Sequence of chain 1.D:
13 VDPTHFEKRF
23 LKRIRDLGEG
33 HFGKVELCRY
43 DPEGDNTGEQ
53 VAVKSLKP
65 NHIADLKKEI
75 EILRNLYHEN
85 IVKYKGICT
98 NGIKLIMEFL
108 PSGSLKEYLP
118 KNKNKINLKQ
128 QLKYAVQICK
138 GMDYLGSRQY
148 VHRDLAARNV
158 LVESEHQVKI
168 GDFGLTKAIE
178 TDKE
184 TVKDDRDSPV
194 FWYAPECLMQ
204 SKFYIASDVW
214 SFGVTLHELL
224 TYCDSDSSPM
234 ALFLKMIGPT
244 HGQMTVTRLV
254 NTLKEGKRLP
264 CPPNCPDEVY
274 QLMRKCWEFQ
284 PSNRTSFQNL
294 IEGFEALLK

Binding-site contacts:
Ligand atom C18 contacts residue MET104 of chain 1.D at 3.8 Å (hydrophobic).
Ligand atom N3 contacts residue LEU29 of chain 1.D at 3.7 Å.
Ligand atom C9 contacts residue LEU158 of chain 1.D at 3.5 Å (hydrophobic).
Ligand atom C1 contacts residue GLU114 of chain 1.D at 3.4 Å.
Ligand atom N19 contacts residue GLU105 of chain 1.D at 2.9 Å (salt-bridge).
Ligand atom C2 contacts residue EDO1 of chain 1.S at 3.4 Å.
Ligand atom C7 contacts residue GLU105 of chain 1.D at 3.8 Å.
Ligand atom C8 contacts residue LEU158 of chain 1.D at 3.7 Å (hydrophobic).
Ligand atom C1 contacts residue EDO1 of chain 1.S at 3.3 Å.
Ligand atom C17 contacts residue LEU158 of chain 1.D at 3.8 Å (hydrophobic).
Ligand atom C16 contacts residue VAL37 of chain 1.D at 3.7 Å (hydrophobic).
Ligand atom C18 contacts residue LEU158 of chain 1.D at 3.8 Å (hydrophobic).
Ligand atom C5 contacts residue PHE106 of chain 1.D at 3.5 Å (hydrophobic).
Ligand atom C12 contacts residue ARG155 of chain 1.D at 3.6 Å.
Ligand atom C18 contacts residue ALA54 of chain 1.D at 3.6 Å (hydrophobic).
Ligand atom C7 contacts residue LEU158 of chain 1.D at 3.6 Å (hydrophobic).
Ligand atom C15 contacts residue VAL37 of chain 1.D at 3.6 Å (hydrophobic).
Ligand atom C1 contacts residue LEU29 of chain 1.D at 3.1 Å (hydrophobic).
Ligand atom C4 contacts residue LEU29 of chain 1.D at 3.8 Å (hydrophobic).
Ligand atom N6 contacts residue LEU107 of chain 1.D at 3.1 Å (h-bond).
Ligand atom N3 contacts residue GLY110 of chain 1.D at 3.6 Å.
Ligand atom C4 contacts residue EDO1 of chain 1.S at 3.9 Å.
Ligand atom C12 contacts residue LEU158 of chain 1.D at 3.9 Å (hydrophobic).
Ligand atom C2 contacts residue LEU29 of chain 1.D at 3.9 Å (hydrophobic).
Ligand atom N19 contacts residue ALA54 of chain 1.D at 3.3 Å.
Ligand atom C13 contacts residue ARG155 of chain 1.D at 3.3 Å.
Ligand atom C18 contacts residue GLU105 of chain 1.D at 3.9 Å.
Ligand atom N14 contacts residue ASP169 of chain 1.D at 3.8 Å.
Ligand atom N3 contacts residue EDO1 of chain 1.S at 2.8 Å (h-bond).
Ligand atom N10 contacts residue LEU158 of chain 1.D at 3.9 Å.
Ligand atom N19 contacts residue LEU158 of chain 1.D at 3.6 Å.
Ligand atom N6 contacts residue PHE106 of chain 1.D at 3.5 Å.
Ligand atom C7 contacts residue ALA54 of chain 1.D at 3.8 Å (hydrophobic).
Ligand atom C13 contacts residue ASN156 of chain 1.D at 3.4 Å.
Ligand atom C18 contacts residue GLY168 of chain 1.D at 3.9 Å.
Ligand atom C16 contacts residue LEU29 of chain 1.D at 3.8 Å (hydrophobic).
Ligand atom N10 contacts residue LEU29 of chain 1.D at 3.9 Å.
Ligand atom C4 contacts residue LEU158 of chain 1.D at 3.7 Å (hydrophobic).
Ligand atom C5 contacts residue LEU107 of chain 1.D at 3.3 Å (hydrophobic).
Ligand atom C17 contacts residue GLY168 of chain 1.D at 3.7 Å.

The protein below binds the small molecule below.
Small molecule (SMILES): Cc1nc2cnc3[nH]ccc3c2n1C1CCNCC1